Binding-site contacts:
Ligand atom C2' contacts residue TRP201 of chain 27.A at 3.6 Å (hydrophobic).
Ligand atom N4 contacts residue ASP199 of chain 27.A at 4.0 Å.
Ligand atom C1' contacts residue LYS682 of chain 27.A at 4.5 Å.
Ligand atom C4' contacts residue TRP201 of chain 27.A at 4.3 Å (hydrophobic).
Ligand atom OP1 contacts residue PRO423 of chain 27.A at 3.6 Å.
Ligand atom C5 contacts residue TRP201 of chain 27.A at 3.4 Å (hydrophobic).
Ligand atom O2 contacts residue LYS682 of chain 27.A at 4.2 Å.
Ligand atom C2' contacts residue LYS682 of chain 27.A at 3.6 Å.
Ligand atom C2 contacts residue TRP201 of chain 27.A at 3.9 Å (hydrophobic).
Ligand atom N3 contacts residue TRP201 of chain 27.A at 3.6 Å.
Ligand atom C1' contacts residue TRP201 of chain 27.A at 4.5 Å (hydrophobic).
Ligand atom N4 contacts residue GLY198 of chain 27.A at 3.8 Å.
Ligand atom O2 contacts residue TRP201 of chain 27.A at 4.3 Å.
Ligand atom C5' contacts residue TRP201 of chain 27.A at 3.5 Å (hydrophobic).
Ligand atom O3' contacts residue LYS682 of chain 27.A at 3.1 Å (salt-bridge).
Ligand atom O5' contacts residue TRP201 of chain 27.A at 3.6 Å.
Ligand atom O2 contacts residue LEU197 of chain 27.A at 4.0 Å.
Ligand atom C3' contacts residue TRP201 of chain 27.A at 4.1 Å (hydrophobic).
Ligand atom C6 contacts residue TRP201 of chain 27.A at 3.5 Å (hydrophobic).
Ligand atom C4 contacts residue TRP201 of chain 27.A at 3.3 Å (hydrophobic).
Ligand atom C3' contacts residue LYS682 of chain 27.A at 3.8 Å.
Ligand atom N1 contacts residue TRP201 of chain 27.A at 4.0 Å.
Ligand atom N4 contacts residue TRP201 of chain 27.A at 3.8 Å.
Ligand atom O4' contacts residue TRP201 of chain 27.A at 4.5 Å.

A small-molecule ligand and the protein it binds are described below.
Small molecule (SMILES): Nc1ccn([C@H]2C[C@H](O)[C@@H](COP(=O)(O)O)O2)c(=O)n1

Sequence of chain 27.A:
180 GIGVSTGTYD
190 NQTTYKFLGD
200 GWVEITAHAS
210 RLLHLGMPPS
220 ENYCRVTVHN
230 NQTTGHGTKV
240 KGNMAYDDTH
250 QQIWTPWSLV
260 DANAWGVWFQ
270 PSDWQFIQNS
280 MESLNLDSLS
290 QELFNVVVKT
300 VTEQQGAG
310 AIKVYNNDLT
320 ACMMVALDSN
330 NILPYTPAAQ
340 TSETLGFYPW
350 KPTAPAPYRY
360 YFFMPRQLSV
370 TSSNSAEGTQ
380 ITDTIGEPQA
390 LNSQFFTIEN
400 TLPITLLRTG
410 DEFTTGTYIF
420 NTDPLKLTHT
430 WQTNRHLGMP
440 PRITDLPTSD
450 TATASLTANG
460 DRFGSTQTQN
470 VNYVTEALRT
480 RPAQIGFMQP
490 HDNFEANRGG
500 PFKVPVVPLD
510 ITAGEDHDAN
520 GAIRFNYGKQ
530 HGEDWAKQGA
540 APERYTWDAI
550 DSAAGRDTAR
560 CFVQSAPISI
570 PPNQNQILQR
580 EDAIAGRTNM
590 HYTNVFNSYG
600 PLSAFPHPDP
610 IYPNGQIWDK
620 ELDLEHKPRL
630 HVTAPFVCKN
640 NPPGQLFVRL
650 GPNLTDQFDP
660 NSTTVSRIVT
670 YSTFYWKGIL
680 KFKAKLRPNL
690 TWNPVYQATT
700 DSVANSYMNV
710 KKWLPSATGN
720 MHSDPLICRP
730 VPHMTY